Sequence of chain 13.B:
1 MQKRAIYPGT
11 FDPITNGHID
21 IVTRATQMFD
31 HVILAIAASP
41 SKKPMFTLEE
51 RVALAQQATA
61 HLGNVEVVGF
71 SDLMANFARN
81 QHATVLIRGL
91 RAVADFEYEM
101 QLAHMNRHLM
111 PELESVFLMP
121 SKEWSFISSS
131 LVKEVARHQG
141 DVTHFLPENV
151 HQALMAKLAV

This small molecule binds to this protein.
Small molecule (SMILES): COC(=O)N1CCC(Cc2cccc([C@@H](CC#N)Nc3nc4ccc(C)nc4[nH]3)c2)CC1

Binding-site contacts:
Ligand atom C7 contacts residue THR10 of chain 8.B at 3.7 Å.
Ligand atom C13 contacts residue PHE70 of chain 8.B at 3.9 Å (hydrophobic).
Ligand atom C12 contacts residue HIS138 of chain 13.B at 3.8 Å.
Ligand atom N5 contacts residue MET74 of chain 8.B at 2.9 Å (h-bond).
Ligand atom C12 contacts residue ASP72 of chain 8.B at 3.7 Å.
Ligand atom C1 contacts residue MET74 of chain 8.B at 3.9 Å (hydrophobic).
Ligand atom C7 contacts residue ALA37 of chain 8.B at 3.5 Å (hydrophobic).
Ligand atom N4 contacts residue LEU73 of chain 8.B at 3.6 Å.
Ligand atom C20 contacts residue ASN106 of chain 8.B at 3.7 Å.
Ligand atom O1 contacts residue ASN106 of chain 8.B at 3.0 Å (h-bond).
Ligand atom N3 contacts residue HIS138 of chain 13.B at 3.9 Å.
Ligand atom N contacts residue LEU102 of chain 8.B at 3.8 Å.
Ligand atom N2 contacts residue MET74 of chain 8.B at 3.8 Å.
Ligand atom C20 contacts residue LEU102 of chain 8.B at 3.9 Å (hydrophobic).
Ligand atom C17 contacts residue PG41 of chain 8.L at 3.6 Å.
Ligand atom C contacts residue ASN106 of chain 8.B at 3.4 Å.
Ligand atom O contacts residue LEU102 of chain 8.B at 3.7 Å.
Ligand atom C15 contacts residue MET74 of chain 8.B at 3.7 Å (hydrophobic).
Ligand atom N5 contacts residue LEU73 of chain 8.B at 3.5 Å.
Ligand atom N1 contacts residue ALA38 of chain 8.B at 3.5 Å (h-bond).
Ligand atom C8 contacts residue ALA37 of chain 8.B at 3.8 Å (hydrophobic).
Ligand atom O contacts residue ARG88 of chain 8.B at 3.4 Å (salt-bridge).
Ligand atom C13 contacts residue ASP72 of chain 8.B at 3.1 Å.
Ligand atom C17 contacts residue GLU134 of chain 13.B at 3.8 Å.
Ligand atom O1 contacts residue MET74 of chain 8.B at 3.4 Å.
Ligand atom C14 contacts residue PHE70 of chain 8.B at 3.8 Å (hydrophobic).
Ligand atom C contacts residue ARG88 of chain 8.B at 3.4 Å.
Ligand atom C11 contacts residue ALA37 of chain 8.B at 3.6 Å (hydrophobic).
Ligand atom C23 contacts residue ARG88 of chain 8.B at 3.6 Å.
Ligand atom C8 contacts residue PRO40 of chain 8.B at 3.8 Å (hydrophobic).
Ligand atom C21 contacts residue LEU73 of chain 8.B at 3.8 Å (hydrophobic).
Ligand atom N2 contacts residue ASP72 of chain 8.B at 3.1 Å (salt-bridge).
Ligand atom C6 contacts residue ALA37 of chain 8.B at 3.4 Å (hydrophobic).
Ligand atom C20 contacts residue VAL135 of chain 13.B at 3.9 Å (hydrophobic).
Ligand atom C14 contacts residue SER71 of chain 8.B at 3.6 Å.
Ligand atom N1 contacts residue SER39 of chain 8.B at 2.9 Å (h-bond).
Ligand atom C contacts residue LEU86 of chain 8.B at 3.8 Å (hydrophobic).
Ligand atom C13 contacts residue SER71 of chain 8.B at 3.4 Å.
Ligand atom N2 contacts residue LEU73 of chain 8.B at 3.9 Å.
Ligand atom C1 contacts residue LEU102 of chain 8.B at 3.7 Å (hydrophobic).

Sequence of chain 8.B:
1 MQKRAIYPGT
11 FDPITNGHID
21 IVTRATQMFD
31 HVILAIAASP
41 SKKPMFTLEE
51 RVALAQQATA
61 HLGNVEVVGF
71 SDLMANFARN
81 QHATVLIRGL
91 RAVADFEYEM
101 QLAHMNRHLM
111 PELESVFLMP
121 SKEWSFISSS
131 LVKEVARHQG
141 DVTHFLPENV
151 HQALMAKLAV